Sequence of chain 1.A:
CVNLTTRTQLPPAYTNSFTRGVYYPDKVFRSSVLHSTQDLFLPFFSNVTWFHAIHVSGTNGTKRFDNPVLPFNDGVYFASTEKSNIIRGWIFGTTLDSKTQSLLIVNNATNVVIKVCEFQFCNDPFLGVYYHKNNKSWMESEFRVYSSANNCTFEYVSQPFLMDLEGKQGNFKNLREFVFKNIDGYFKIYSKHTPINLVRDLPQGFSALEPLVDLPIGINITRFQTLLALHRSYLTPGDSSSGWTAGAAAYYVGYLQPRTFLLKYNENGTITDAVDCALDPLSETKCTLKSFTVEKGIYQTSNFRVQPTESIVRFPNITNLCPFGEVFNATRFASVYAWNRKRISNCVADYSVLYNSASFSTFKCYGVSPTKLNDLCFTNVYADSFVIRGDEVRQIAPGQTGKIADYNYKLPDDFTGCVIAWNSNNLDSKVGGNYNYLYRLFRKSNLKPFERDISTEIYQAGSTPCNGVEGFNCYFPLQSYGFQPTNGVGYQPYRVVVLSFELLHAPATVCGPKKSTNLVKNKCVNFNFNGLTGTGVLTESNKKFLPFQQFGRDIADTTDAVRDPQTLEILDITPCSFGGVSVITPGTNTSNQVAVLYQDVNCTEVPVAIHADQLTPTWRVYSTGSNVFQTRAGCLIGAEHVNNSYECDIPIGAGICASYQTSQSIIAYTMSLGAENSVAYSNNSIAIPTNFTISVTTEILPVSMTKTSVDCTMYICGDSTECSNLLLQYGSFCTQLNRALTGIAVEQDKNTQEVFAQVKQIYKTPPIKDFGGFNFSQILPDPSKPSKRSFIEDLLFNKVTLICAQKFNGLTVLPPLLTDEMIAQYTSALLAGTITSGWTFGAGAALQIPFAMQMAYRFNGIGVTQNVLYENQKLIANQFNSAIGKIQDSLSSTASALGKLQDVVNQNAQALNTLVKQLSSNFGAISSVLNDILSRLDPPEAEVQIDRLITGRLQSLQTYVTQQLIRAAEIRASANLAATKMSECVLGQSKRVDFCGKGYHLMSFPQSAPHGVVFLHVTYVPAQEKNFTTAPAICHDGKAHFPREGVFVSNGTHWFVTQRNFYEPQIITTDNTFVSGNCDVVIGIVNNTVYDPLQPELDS

Binding-site contacts:
Ligand atom N2 contacts residue ASN801 of chain 1.A at 2.9 Å (h-bond).
Ligand atom C6 contacts residue GLN804 of chain 1.A at 3.4 Å.
Ligand atom C2 contacts residue ASN801 of chain 1.A at 2.4 Å.
Ligand atom C5 contacts residue SER803 of chain 1.A at 3.7 Å.
Ligand atom C3 contacts residue ASN801 of chain 1.A at 3.8 Å.
Ligand atom O5 contacts residue ASN801 of chain 1.A at 2.4 Å (h-bond).
Ligand atom C1 contacts residue ASN801 of chain 1.A at 1.4 Å.
Ligand atom C7 contacts residue ASN801 of chain 1.A at 4.1 Å.
Ligand atom C5 contacts residue ASN801 of chain 1.A at 3.7 Å.
Ligand atom C2 contacts residue SER803 of chain 1.A at 4.3 Å.
Ligand atom O6 contacts residue GLN804 of chain 1.A at 4.3 Å.
Ligand atom C1 contacts residue SER803 of chain 1.A at 3.5 Å.
Ligand atom C5 contacts residue GLN804 of chain 1.A at 4.3 Å.
Ligand atom C3 contacts residue SER803 of chain 1.A at 4.2 Å.
Ligand atom O5 contacts residue SER803 of chain 1.A at 3.9 Å.
Ligand atom C4 contacts residue ASN801 of chain 1.A at 4.2 Å.
Ligand atom O5 contacts residue GLN804 of chain 1.A at 4.3 Å.

This small molecule binds to this protein.
Small molecule (SMILES): CC(=O)N[C@H]1[C@H](O[C@H]2[C@H](O)[C@@H](NC(C)=O)CO[C@@H]2CO)O[C@H](CO)[C@@H](O[C@@H]2O[C@H](CO)[C@@H](O)[C@H](O)[C@@H]2O)[C@@H]1O